Sequence of chain 1.A:
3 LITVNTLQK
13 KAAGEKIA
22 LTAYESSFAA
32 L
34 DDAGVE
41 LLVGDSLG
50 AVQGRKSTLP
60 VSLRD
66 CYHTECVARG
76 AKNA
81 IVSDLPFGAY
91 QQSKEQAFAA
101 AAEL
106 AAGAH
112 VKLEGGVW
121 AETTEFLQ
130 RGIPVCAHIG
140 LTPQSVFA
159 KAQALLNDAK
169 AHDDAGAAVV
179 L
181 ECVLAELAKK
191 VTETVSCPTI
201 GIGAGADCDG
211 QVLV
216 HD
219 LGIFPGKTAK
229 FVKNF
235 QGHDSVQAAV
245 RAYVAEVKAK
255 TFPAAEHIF

Binding-site contacts:
Ligand atom C4 contacts residue THR23 of chain 1.A at 4.1 Å.
Ligand atom O1 contacts residue SER46 of chain 1.A at 3.0 Å (h-bond).
Ligand atom C3 contacts residue LEU42 of chain 1.A at 3.5 Å (hydrophobic).
Ligand atom C5 contacts residue LEU179 of chain 1.A at 4.0 Å (hydrophobic).
Ligand atom O2 contacts residue LEU42 of chain 1.A at 3.9 Å.
Ligand atom O2 contacts residue VAL214 of chain 1.A at 4.1 Å.
Ligand atom O2 contacts residue TYR25 of chain 1.A at 4.4 Å.
Ligand atom O3 contacts residue HIS137 of chain 1.A at 3.6 Å.
Ligand atom C4 contacts residue LEU42 of chain 1.A at 4.0 Å (hydrophobic).
Ligand atom C4 contacts residue VAL214 of chain 1.A at 4.2 Å (hydrophobic).
Ligand atom C5 contacts residue GLU181 of chain 1.A at 3.3 Å.
Ligand atom O1 contacts residue ASP45 of chain 1.A at 3.3 Å (salt-bridge).
Ligand atom C2 contacts residue ASP84 of chain 1.A at 4.2 Å.
Ligand atom C5 contacts residue ILE202 of chain 1.A at 3.9 Å (hydrophobic).
Ligand atom O3 contacts residue LYS113 of chain 1.A at 2.9 Å (salt-bridge).
Ligand atom C1 contacts residue SER46 of chain 1.A at 3.4 Å.
Ligand atom O2 contacts residue NA1 of chain 1.F at 4.2 Å.
Ligand atom C3 contacts residue LYS113 of chain 1.A at 4.2 Å.
Ligand atom O3 contacts residue ASP84 of chain 1.A at 3.6 Å.
Ligand atom O2 contacts residue SER46 of chain 1.A at 2.6 Å (h-bond).
Ligand atom O1 contacts residue NA1 of chain 1.F at 2.2 Å (h-bond).
Ligand atom O2 contacts residue GLY44 of chain 1.A at 4.0 Å.
Ligand atom O2 contacts residue THR23 of chain 1.A at 3.1 Å.
Ligand atom C1 contacts residue ASP45 of chain 1.A at 4.4 Å.
Ligand atom C2 contacts residue LEU42 of chain 1.A at 3.6 Å (hydrophobic).
Ligand atom C1 contacts residue ASP84 of chain 1.A at 3.8 Å.
Ligand atom C2 contacts residue NA1 of chain 1.F at 3.1 Å.
Ligand atom C1 contacts residue LEU42 of chain 1.A at 3.9 Å (hydrophobic).
Ligand atom C5 contacts residue LYS113 of chain 1.A at 4.3 Å.
Ligand atom C1 contacts residue THR23 of chain 1.A at 4.2 Å.
Ligand atom O1 contacts residue GLY44 of chain 1.A at 3.3 Å.
Ligand atom C1 contacts residue NA1 of chain 1.F at 3.0 Å.
Ligand atom C1 contacts residue GLY44 of chain 1.A at 3.9 Å.
Ligand atom C4 contacts residue ILE202 of chain 1.A at 4.1 Å (hydrophobic).
Ligand atom C5 contacts residue HIS137 of chain 1.A at 3.5 Å.
Ligand atom C4 contacts residue VAL212 of chain 1.A at 4.0 Å (hydrophobic).
Ligand atom O3 contacts residue NA1 of chain 1.F at 2.3 Å (h-bond).
Ligand atom C2 contacts residue LYS113 of chain 1.A at 3.8 Å.
Ligand atom O1 contacts residue ASP84 of chain 1.A at 3.1 Å (salt-bridge).
Ligand atom O3 contacts residue LEU42 of chain 1.A at 4.2 Å.

This small molecule binds to this protein.
Small molecule (SMILES): CC(C)C(=O)C(=O)O